Binding-site contacts:
Ligand atom C8 contacts residue ASN75 of chain 3.A at 3.2 Å.
Ligand atom N2 contacts residue ASN75 of chain 3.A at 3.0 Å (h-bond).
Ligand atom O5 contacts residue MET107 of chain 3.A at 4.0 Å.
Ligand atom C1 contacts residue THR77 of chain 3.A at 4.0 Å.
Ligand atom C3 contacts residue ASN75 of chain 3.A at 3.8 Å.
Ligand atom N2 contacts residue THR77 of chain 3.A at 4.1 Å.
Ligand atom C8 contacts residue HIS74 of chain 3.A at 4.5 Å.
Ligand atom C2 contacts residue THR77 of chain 3.A at 4.5 Å.
Ligand atom C1 contacts residue ASN75 of chain 3.A at 1.4 Å.
Ligand atom O5 contacts residue ASN75 of chain 3.A at 2.3 Å (h-bond).
Ligand atom O7 contacts residue ASN75 of chain 3.A at 3.5 Å (h-bond).
Ligand atom C2 contacts residue ASN75 of chain 3.A at 2.4 Å.
Ligand atom C5 contacts residue ASN75 of chain 3.A at 3.7 Å.
Ligand atom C4 contacts residue ASN75 of chain 3.A at 4.2 Å.
Ligand atom O7 contacts residue HIS74 of chain 3.A at 4.1 Å.
Ligand atom C6 contacts residue MET107 of chain 3.A at 4.3 Å (hydrophobic).
Ligand atom C7 contacts residue ASN75 of chain 3.A at 3.5 Å.

Sequence of chain 3.A:
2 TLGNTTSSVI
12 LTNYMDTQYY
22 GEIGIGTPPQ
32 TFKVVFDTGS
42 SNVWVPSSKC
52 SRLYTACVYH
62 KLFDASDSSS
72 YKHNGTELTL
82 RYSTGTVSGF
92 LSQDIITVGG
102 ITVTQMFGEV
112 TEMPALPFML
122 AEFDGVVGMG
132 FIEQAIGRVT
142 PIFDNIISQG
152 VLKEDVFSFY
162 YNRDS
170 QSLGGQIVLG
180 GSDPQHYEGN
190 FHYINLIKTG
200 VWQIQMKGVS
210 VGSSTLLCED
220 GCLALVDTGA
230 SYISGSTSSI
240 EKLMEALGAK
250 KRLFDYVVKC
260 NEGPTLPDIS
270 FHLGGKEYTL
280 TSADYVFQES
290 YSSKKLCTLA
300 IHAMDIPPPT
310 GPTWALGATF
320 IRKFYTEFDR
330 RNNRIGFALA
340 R

A protein and the small-molecule ligand that binds it are described below.
Small molecule (SMILES): CC(=O)N[C@@H]1[C@@H](O)[C@H](O)[C@@H](CO)O[C@H]1O